This small molecule binds to this protein.
Small molecule (SMILES): Nc1ccn([C@H]2C[C@H](O)[C@@H](COP(=O)(O)O)O2)c(=O)n1

Binding-site contacts:
Ligand atom OP1 contacts residue DA4 of chain 1.D at 2.2 Å.
Ligand atom C5' contacts residue DA4 of chain 1.D at 4.0 Å.
Ligand atom OP2 contacts residue DA4 of chain 1.D at 3.6 Å.
Ligand atom C4' contacts residue DA4 of chain 1.D at 4.3 Å.
Ligand atom O5' contacts residue DA4 of chain 1.D at 4.0 Å.
Ligand atom C2' contacts residue DA4 of chain 1.D at 3.5 Å.
Ligand atom C3' contacts residue DA4 of chain 1.D at 3.3 Å.
Ligand atom P contacts residue DA4 of chain 1.D at 3.2 Å.
Ligand atom O3' contacts residue DA4 of chain 1.D at 4.2 Å.